Sequence of chain 1.B:
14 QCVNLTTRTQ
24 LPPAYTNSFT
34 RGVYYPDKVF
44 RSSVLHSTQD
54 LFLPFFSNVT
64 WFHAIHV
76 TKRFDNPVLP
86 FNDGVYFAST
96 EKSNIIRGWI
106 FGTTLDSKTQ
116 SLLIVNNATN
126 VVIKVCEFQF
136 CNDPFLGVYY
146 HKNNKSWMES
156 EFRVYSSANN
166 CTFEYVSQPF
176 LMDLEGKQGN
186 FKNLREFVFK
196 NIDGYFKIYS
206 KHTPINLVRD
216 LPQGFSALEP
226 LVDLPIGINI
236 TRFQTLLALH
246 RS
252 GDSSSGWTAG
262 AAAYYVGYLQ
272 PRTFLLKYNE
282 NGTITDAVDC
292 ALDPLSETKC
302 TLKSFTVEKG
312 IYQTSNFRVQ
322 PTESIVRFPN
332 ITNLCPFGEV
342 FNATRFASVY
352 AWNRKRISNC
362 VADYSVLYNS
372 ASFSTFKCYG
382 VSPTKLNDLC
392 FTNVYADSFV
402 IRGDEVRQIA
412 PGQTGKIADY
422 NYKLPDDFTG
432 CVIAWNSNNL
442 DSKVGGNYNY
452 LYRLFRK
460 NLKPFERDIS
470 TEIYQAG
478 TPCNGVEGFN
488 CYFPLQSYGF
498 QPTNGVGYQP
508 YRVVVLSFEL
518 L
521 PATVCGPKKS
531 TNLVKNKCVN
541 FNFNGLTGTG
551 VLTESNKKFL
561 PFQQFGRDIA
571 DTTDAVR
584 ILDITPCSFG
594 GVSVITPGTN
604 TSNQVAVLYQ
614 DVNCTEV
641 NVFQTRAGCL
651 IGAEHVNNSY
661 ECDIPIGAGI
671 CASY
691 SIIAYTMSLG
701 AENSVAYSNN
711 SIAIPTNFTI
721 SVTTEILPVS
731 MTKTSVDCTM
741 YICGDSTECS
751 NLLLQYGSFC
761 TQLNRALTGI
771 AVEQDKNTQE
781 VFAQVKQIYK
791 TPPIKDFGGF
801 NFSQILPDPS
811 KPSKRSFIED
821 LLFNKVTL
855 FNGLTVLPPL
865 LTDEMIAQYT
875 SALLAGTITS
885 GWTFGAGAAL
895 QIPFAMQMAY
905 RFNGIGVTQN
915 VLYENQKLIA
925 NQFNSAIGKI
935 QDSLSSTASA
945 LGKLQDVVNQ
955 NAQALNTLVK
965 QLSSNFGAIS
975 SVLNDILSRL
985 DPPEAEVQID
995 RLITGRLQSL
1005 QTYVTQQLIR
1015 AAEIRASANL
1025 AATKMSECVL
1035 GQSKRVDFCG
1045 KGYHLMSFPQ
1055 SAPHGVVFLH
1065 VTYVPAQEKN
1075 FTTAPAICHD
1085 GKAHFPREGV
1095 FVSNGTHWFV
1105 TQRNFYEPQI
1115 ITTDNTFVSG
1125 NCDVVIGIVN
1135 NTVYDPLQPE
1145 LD

The protein below binds the small molecule below.
Small molecule (SMILES): CC(=O)N[C@H]1[C@H](O[C@H]2[C@H](O)[C@@H](NC(C)=O)CO[C@@H]2CO)O[C@H](CO)[C@@H](O)[C@@H]1O

Binding-site contacts:
Ligand atom C7 contacts residue VAL16 of chain 1.B at 4.3 Å (hydrophobic).
Ligand atom C3 contacts residue ASN17 of chain 1.B at 3.8 Å.
Ligand atom O7 contacts residue CYS15 of chain 1.B at 2.8 Å (h-bond).
Ligand atom C5 contacts residue ASN137 of chain 1.B at 3.4 Å.
Ligand atom C3 contacts residue ASN137 of chain 1.B at 4.0 Å.
Ligand atom C1 contacts residue ASN137 of chain 1.B at 4.0 Å.
Ligand atom C5 contacts residue ASN17 of chain 1.B at 3.7 Å.
Ligand atom C2 contacts residue ASN17 of chain 1.B at 2.5 Å.
Ligand atom O5 contacts residue ASN137 of chain 1.B at 4.1 Å.
Ligand atom O7 contacts residue ASN17 of chain 1.B at 3.6 Å.
Ligand atom O5 contacts residue ASN17 of chain 1.B at 2.4 Å (h-bond).
Ligand atom O4 contacts residue ASN137 of chain 1.B at 3.9 Å.
Ligand atom C7 contacts residue CYS15 of chain 1.B at 4.0 Å (hydrophobic).
Ligand atom C8 contacts residue ASN17 of chain 1.B at 4.0 Å.
Ligand atom C6 contacts residue ASN137 of chain 1.B at 4.2 Å.
Ligand atom C1 contacts residue ASN17 of chain 1.B at 1.4 Å.
Ligand atom C4 contacts residue ASN17 of chain 1.B at 4.2 Å.
Ligand atom N2 contacts residue ASN17 of chain 1.B at 2.9 Å (h-bond).
Ligand atom C7 contacts residue ASN17 of chain 1.B at 3.6 Å.
Ligand atom C4 contacts residue ASN137 of chain 1.B at 4.0 Å.
Ligand atom O7 contacts residue VAL16 of chain 1.B at 3.3 Å.